Sequence of chain 1.B:
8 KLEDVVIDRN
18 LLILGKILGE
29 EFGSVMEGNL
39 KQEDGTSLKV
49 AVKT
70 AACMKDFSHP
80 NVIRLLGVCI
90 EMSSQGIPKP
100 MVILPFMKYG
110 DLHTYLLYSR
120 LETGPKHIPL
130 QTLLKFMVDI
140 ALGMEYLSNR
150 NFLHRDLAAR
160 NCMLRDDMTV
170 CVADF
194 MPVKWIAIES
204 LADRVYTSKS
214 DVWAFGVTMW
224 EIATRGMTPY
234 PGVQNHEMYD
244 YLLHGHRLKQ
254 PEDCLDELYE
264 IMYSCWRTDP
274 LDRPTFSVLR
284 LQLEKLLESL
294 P

A small-molecule ligand and the protein it binds are described below.
Small molecule (SMILES): O=C(NCCCN1CCCC1=O)c1cnc(NCc2cc(F)ccc2F)nc1NC1CCCC1

Binding-site contacts:
Ligand atom N2 contacts residue MET162 of chain 1.B at 3.7 Å.
Ligand atom N2 contacts residue PHE105 of chain 1.B at 3.7 Å.
Ligand atom O1 contacts residue LYS107 of chain 1.B at 3.6 Å (salt-bridge).
Ligand atom C14 contacts residue ALA172 of chain 1.B at 3.5 Å (hydrophobic).
Ligand atom C1 contacts residue GLY109 of chain 1.B at 3.6 Å.
Ligand atom N1 contacts residue LYS107 of chain 1.B at 3.3 Å (salt-bridge).
Ligand atom C4 contacts residue LYS107 of chain 1.B at 3.8 Å.
Ligand atom C10 contacts residue MET162 of chain 1.B at 3.8 Å (hydrophobic).
Ligand atom C6 contacts residue LYS107 of chain 1.B at 3.6 Å.
Ligand atom C9 contacts residue MET162 of chain 1.B at 3.8 Å (hydrophobic).
Ligand atom F contacts residue ALA172 of chain 1.B at 2.8 Å.
Ligand atom C9 contacts residue MET106 of chain 1.B at 3.0 Å (hydrophobic).
Ligand atom F1 contacts residue LEU103 of chain 1.B at 3.4 Å.
Ligand atom C11 contacts residue LEU103 of chain 1.B at 3.8 Å (hydrophobic).
Ligand atom C7 contacts residue LYS107 of chain 1.B at 3.2 Å.
Ligand atom C10 contacts residue ALA49 of chain 1.B at 3.6 Å (hydrophobic).
Ligand atom C11 contacts residue ALA49 of chain 1.B at 3.4 Å (hydrophobic).
Ligand atom C22 contacts residue VAL33 of chain 1.B at 3.9 Å (hydrophobic).
Ligand atom C14 contacts residue MET162 of chain 1.B at 3.6 Å (hydrophobic).
Ligand atom C2 contacts residue LYS107 of chain 1.B at 3.5 Å.
Ligand atom C11 contacts residue PRO104 of chain 1.B at 3.6 Å (hydrophobic).
Ligand atom C13 contacts residue MET162 of chain 1.B at 3.6 Å (hydrophobic).
Ligand atom F1 contacts residue VAL33 of chain 1.B at 3.4 Å.
Ligand atom N contacts residue MET106 of chain 1.B at 3.1 Å (h-bond).
Ligand atom C3 contacts residue LYS107 of chain 1.B at 3.8 Å.
Ligand atom C13 contacts residue ILE82 of chain 1.B at 3.5 Å (hydrophobic).
Ligand atom C1 contacts residue MET106 of chain 1.B at 3.6 Å (hydrophobic).
Ligand atom C5 contacts residue LYS107 of chain 1.B at 3.7 Å.
Ligand atom C16 contacts residue ASP173 of chain 1.B at 3.8 Å.
Ligand atom F contacts residue MET162 of chain 1.B at 2.8 Å.
Ligand atom C1 contacts residue LYS107 of chain 1.B at 3.7 Å.
Ligand atom C10 contacts residue PRO104 of chain 1.B at 3.9 Å (hydrophobic).
Ligand atom N3 contacts residue ALA49 of chain 1.B at 3.4 Å.
Ligand atom O contacts residue LEU25 of chain 1.B at 3.6 Å.
Ligand atom N2 contacts residue MET106 of chain 1.B at 2.8 Å (h-bond).
Ligand atom C17 contacts residue LEU103 of chain 1.B at 3.6 Å (hydrophobic).
Ligand atom C15 contacts residue ASP173 of chain 1.B at 3.5 Å.
Ligand atom C21 contacts residue VAL33 of chain 1.B at 3.8 Å (hydrophobic).
Ligand atom C20 contacts residue LEU25 of chain 1.B at 3.7 Å (hydrophobic).
Ligand atom N3 contacts residue PRO104 of chain 1.B at 2.9 Å (h-bond).